A protein and the small-molecule ligand that binds it are described below.
Small molecule (SMILES): NS(=O)(=O)c1ccc(CCC(=O)O)cc1

Sequence of chain 1.A:
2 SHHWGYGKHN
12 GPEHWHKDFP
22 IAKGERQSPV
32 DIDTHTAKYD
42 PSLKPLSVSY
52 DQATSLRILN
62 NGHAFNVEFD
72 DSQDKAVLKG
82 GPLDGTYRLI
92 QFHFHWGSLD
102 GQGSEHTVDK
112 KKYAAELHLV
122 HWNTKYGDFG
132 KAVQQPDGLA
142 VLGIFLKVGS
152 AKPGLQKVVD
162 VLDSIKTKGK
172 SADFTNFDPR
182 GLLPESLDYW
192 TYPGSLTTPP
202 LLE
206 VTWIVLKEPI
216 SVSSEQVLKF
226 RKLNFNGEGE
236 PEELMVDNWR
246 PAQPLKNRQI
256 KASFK

Binding-site contacts:
Ligand atom C9 contacts residue HIS4 of chain 1.A at 4.1 Å.
Ligand atom S contacts residue ASP19 of chain 1.A at 3.6 Å (salt-bridge).
Ligand atom O1 contacts residue TRP16 of chain 1.A at 3.3 Å.
Ligand atom O1 contacts residue TRP5 of chain 1.A at 3.6 Å.
Ligand atom S contacts residue HIS15 of chain 1.A at 3.9 Å.
Ligand atom C8 contacts residue HIS4 of chain 1.A at 3.7 Å.
Ligand atom S contacts residue TRP16 of chain 1.A at 4.2 Å.
Ligand atom O2 contacts residue ASP19 of chain 1.A at 3.6 Å.
Ligand atom C1 contacts residue ASP19 of chain 1.A at 3.9 Å.
Ligand atom O1 contacts residue HIS15 of chain 1.A at 3.6 Å.
Ligand atom C6 contacts residue HIS15 of chain 1.A at 4.0 Å.
Ligand atom O2 contacts residue HIS4 of chain 1.A at 4.5 Å.
Ligand atom N3 contacts residue ASP19 of chain 1.A at 2.7 Å (salt-bridge).
Ligand atom C6 contacts residue ASN11 of chain 1.A at 3.9 Å.
Ligand atom N3 contacts residue TRP16 of chain 1.A at 3.7 Å.
Ligand atom C2 contacts residue ASP19 of chain 1.A at 3.7 Å.
Ligand atom O1 contacts residue ASN11 of chain 1.A at 3.6 Å.
Ligand atom O2 contacts residue PHE20 of chain 1.A at 3.7 Å.
Ligand atom C3 contacts residue HIS4 of chain 1.A at 3.8 Å.
Ligand atom C2 contacts residue TRP5 of chain 1.A at 4.4 Å (hydrophobic).
Ligand atom C5 contacts residue HIS10 of chain 1.A at 3.6 Å.
Ligand atom C1 contacts residue TRP5 of chain 1.A at 4.4 Å (hydrophobic).
Ligand atom C4 contacts residue HIS4 of chain 1.A at 4.4 Å.
Ligand atom S contacts residue TRP5 of chain 1.A at 4.1 Å.
Ligand atom O2 contacts residue TRP5 of chain 1.A at 3.5 Å.
Ligand atom C5 contacts residue ASN11 of chain 1.A at 4.0 Å.
Ligand atom C1 contacts residue HIS4 of chain 1.A at 4.3 Å.
Ligand atom O4 contacts residue HIS4 of chain 1.A at 3.4 Å.
Ligand atom N3 contacts residue HIS15 of chain 1.A at 2.9 Å (h-bond).
Ligand atom N3 contacts residue LYS18 of chain 1.A at 4.0 Å.
Ligand atom C2 contacts residue HIS4 of chain 1.A at 4.2 Å.
Ligand atom C6 contacts residue HIS10 of chain 1.A at 4.0 Å.